This small molecule binds to this protein.
Small molecule (SMILES): C=Cc1c(C)c2n3c1=CC1=N4->[Fe]35<-N3=C(C=2)C(/C=C/[N+](=O)[O-])=C(C)C3=Cc2c(C)c(CCC(=O)O)c(n25)C=C4C(CCC(=O)O)=C1C

Sequence of chain 1.A:
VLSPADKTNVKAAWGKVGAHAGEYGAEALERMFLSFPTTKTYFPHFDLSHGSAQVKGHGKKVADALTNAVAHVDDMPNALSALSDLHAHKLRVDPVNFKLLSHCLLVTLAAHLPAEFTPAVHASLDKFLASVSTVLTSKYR

Binding-site contacts:
Ligand atom C2D contacts residue LEU91 of chain 1.A at 3.4 Å (hydrophobic).
Ligand atom CAC contacts residue VAL93 of chain 1.A at 3.5 Å (hydrophobic).
Ligand atom C4C contacts residue NO21 of chain 1.D at 3.4 Å.
Ligand atom C1C contacts residue NO21 of chain 1.D at 3.1 Å.
Ligand atom O1 contacts residue LEU129 of chain 1.A at 3.5 Å (h-bond).
Ligand atom CMD contacts residue TYR42 of chain 1.A at 3.2 Å (hydrophobic).
Ligand atom O1 contacts residue SER133 of chain 1.A at 3.5 Å (h-bond).
Ligand atom C3A contacts residue LEU83 of chain 1.A at 3.4 Å (hydrophobic).
Ligand atom C4D contacts residue HIS58 of chain 1.A at 3.5 Å.
Ligand atom CMA contacts residue LEU83 of chain 1.A at 3.5 Å (hydrophobic).
Ligand atom FE contacts residue HIS87 of chain 1.A at 2.0 Å.
Ligand atom N contacts residue NO21 of chain 1.D at 2.7 Å (h-bond).
Ligand atom C4A contacts residue HIS87 of chain 1.A at 3.4 Å.
Ligand atom C4D contacts residue LEU91 of chain 1.A at 3.5 Å (hydrophobic).
Ligand atom N contacts residue HIS87 of chain 1.A at 3.1 Å (h-bond).
Ligand atom C1D contacts residue NO21 of chain 1.D at 3.4 Å.
Ligand atom C3D contacts residue LEU91 of chain 1.A at 3.3 Å (hydrophobic).
Ligand atom ND contacts residue NO21 of chain 1.D at 2.7 Å (h-bond).
Ligand atom O2 contacts residue SER133 of chain 1.A at 3.4 Å (h-bond).
Ligand atom O2D contacts residue HIS45 of chain 1.A at 2.9 Å (h-bond).
Ligand atom O1 contacts residue VAL132 of chain 1.A at 3.6 Å.
Ligand atom NA contacts residue HIS87 of chain 1.A at 2.8 Å (h-bond).
Ligand atom CMA contacts residue LYS61 of chain 1.A at 3.4 Å.
Ligand atom FE contacts residue NO21 of chain 1.D at 2.0 Å.
Ligand atom O2 contacts residue SER102 of chain 1.A at 3.1 Å (h-bond).
Ligand atom C1D contacts residue PHE43 of chain 1.A at 3.6 Å (hydrophobic).
Ligand atom CHA contacts residue HIS58 of chain 1.A at 3.3 Å.
Ligand atom NB contacts residue NO21 of chain 1.D at 2.9 Å (h-bond).
Ligand atom CMC contacts residue ASN97 of chain 1.A at 3.3 Å.
Ligand atom C1A contacts residue HIS58 of chain 1.A at 3.4 Å.
Ligand atom CHD contacts residue PHE43 of chain 1.A at 3.4 Å (hydrophobic).
Ligand atom C4B contacts residue NO21 of chain 1.D at 3.3 Å.
Ligand atom C3B contacts residue LEU136 of chain 1.A at 3.6 Å (hydrophobic).
Ligand atom CHC contacts residue PHE98 of chain 1.A at 3.3 Å (hydrophobic).
Ligand atom NB contacts residue HIS87 of chain 1.A at 2.8 Å (h-bond).
Ligand atom ND contacts residue HIS87 of chain 1.A at 3.1 Å (h-bond).
Ligand atom NA contacts residue NO21 of chain 1.D at 2.9 Å (h-bond).
Ligand atom C4D contacts residue NO21 of chain 1.D at 3.5 Å.
Ligand atom CHC contacts residue NO21 of chain 1.D at 3.5 Å.
Ligand atom O1 contacts residue SER102 of chain 1.A at 3.5 Å (h-bond).